Binding-site contacts:
Ligand atom C3 contacts residue ASN1098 of chain 1.B at 3.7 Å.
Ligand atom O7 contacts residue THR1100 of chain 1.B at 2.8 Å.
Ligand atom C4 contacts residue ASN1098 of chain 1.B at 4.2 Å.
Ligand atom O7 contacts residue HIS1101 of chain 1.B at 4.5 Å.
Ligand atom C3 contacts residue HIS1101 of chain 1.B at 4.1 Å.
Ligand atom C1 contacts residue THR1100 of chain 1.B at 2.0 Å.
Ligand atom C1 contacts residue ASN1098 of chain 1.B at 1.3 Å.
Ligand atom O6 contacts residue HIS1101 of chain 1.B at 2.8 Å (h-bond).
Ligand atom O5 contacts residue HIS1101 of chain 1.B at 2.3 Å (h-bond).
Ligand atom C2 contacts residue ASN1098 of chain 1.B at 2.4 Å.
Ligand atom N2 contacts residue HIS1101 of chain 1.B at 3.8 Å.
Ligand atom O5 contacts residue THR1100 of chain 1.B at 2.7 Å (h-bond).
Ligand atom O7 contacts residue ASN1098 of chain 1.B at 3.3 Å (h-bond).
Ligand atom C8 contacts residue ASN1098 of chain 1.B at 4.3 Å.
Ligand atom C5 contacts residue THR1100 of chain 1.B at 3.3 Å.
Ligand atom N2 contacts residue ASN1098 of chain 1.B at 2.8 Å (h-bond).
Ligand atom N2 contacts residue THR1100 of chain 1.B at 3.6 Å (h-bond).
Ligand atom C2 contacts residue THR1100 of chain 1.B at 3.1 Å.
Ligand atom C7 contacts residue THR1100 of chain 1.B at 3.5 Å.
Ligand atom O4 contacts residue HIS1101 of chain 1.B at 3.1 Å.
Ligand atom C8 contacts residue HIS1101 of chain 1.B at 3.4 Å.
Ligand atom C6 contacts residue HIS1101 of chain 1.B at 1.4 Å.
Ligand atom C2 contacts residue HIS1101 of chain 1.B at 4.4 Å.
Ligand atom C4 contacts residue THR1100 of chain 1.B at 4.1 Å.
Ligand atom C3 contacts residue THR1100 of chain 1.B at 3.7 Å.
Ligand atom C5 contacts residue HIS1101 of chain 1.B at 1.7 Å.
Ligand atom O5 contacts residue ASN1098 of chain 1.B at 2.5 Å (h-bond).
Ligand atom C5 contacts residue ASN1098 of chain 1.B at 3.6 Å.
Ligand atom C6 contacts residue THR1100 of chain 1.B at 4.5 Å.
Ligand atom C7 contacts residue ASN1098 of chain 1.B at 3.2 Å.
Ligand atom C7 contacts residue HIS1101 of chain 1.B at 3.8 Å.
Ligand atom C4 contacts residue HIS1101 of chain 1.B at 3.1 Å.
Ligand atom C1 contacts residue HIS1101 of chain 1.B at 3.5 Å.

Sequence of chain 1.B:
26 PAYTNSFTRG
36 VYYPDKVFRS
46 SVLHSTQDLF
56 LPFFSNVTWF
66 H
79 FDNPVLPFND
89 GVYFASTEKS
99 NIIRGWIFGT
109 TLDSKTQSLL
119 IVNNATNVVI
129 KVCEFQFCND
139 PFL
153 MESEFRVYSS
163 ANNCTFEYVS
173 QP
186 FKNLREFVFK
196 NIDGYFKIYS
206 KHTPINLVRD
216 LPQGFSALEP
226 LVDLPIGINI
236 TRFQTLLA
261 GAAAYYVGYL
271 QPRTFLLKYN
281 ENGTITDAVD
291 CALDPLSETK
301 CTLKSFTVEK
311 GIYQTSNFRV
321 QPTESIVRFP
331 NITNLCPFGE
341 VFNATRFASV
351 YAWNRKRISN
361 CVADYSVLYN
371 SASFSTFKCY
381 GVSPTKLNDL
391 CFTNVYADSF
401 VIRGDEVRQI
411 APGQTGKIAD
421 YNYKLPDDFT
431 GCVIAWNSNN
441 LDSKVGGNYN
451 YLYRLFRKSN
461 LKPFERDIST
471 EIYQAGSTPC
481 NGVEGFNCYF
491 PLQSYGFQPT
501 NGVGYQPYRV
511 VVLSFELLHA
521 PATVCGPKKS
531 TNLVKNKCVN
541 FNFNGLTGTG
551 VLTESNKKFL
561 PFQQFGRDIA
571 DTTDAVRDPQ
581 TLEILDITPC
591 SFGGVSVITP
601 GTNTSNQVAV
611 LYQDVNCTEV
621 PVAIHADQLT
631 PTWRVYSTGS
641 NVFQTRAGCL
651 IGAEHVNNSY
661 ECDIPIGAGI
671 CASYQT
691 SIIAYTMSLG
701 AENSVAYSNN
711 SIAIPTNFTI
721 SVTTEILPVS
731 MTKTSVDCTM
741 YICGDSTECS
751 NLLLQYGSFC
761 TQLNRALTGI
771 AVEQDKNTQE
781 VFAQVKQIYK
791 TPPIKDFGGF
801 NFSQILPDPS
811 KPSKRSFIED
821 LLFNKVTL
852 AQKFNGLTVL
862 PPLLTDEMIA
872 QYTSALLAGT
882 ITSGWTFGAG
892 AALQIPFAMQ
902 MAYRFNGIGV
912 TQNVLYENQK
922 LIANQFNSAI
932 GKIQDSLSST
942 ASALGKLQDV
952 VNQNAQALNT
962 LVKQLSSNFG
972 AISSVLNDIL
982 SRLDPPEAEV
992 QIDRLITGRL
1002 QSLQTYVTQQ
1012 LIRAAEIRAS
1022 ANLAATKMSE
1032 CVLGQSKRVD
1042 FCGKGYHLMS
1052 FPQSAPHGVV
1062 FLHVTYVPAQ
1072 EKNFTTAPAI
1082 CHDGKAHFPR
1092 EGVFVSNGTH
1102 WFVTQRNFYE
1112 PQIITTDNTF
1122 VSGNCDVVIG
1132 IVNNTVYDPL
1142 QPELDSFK

This protein binds this small molecule.
Small molecule (SMILES): CC(=O)N[C@H]1[C@H](O[C@H]2[C@H](O)[C@@H](NC(C)=O)CO[C@@H]2CO)O[C@H](CO)[C@@H](O)[C@@H]1O